Sequence of chain 1.I:
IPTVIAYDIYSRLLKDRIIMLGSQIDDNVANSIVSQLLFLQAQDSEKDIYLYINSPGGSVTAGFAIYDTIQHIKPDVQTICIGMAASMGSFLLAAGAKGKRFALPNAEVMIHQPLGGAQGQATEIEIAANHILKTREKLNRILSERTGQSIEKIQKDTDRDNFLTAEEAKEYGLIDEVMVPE

This small molecule binds to this protein.
Small molecule (SMILES): C[C@H]1C(=O)N(Cc2cccc3ccccc23)C[C@@H]2N(C(=O)NCc3ccc(F)cc3)CCC(=O)N21

Sequence of chain 1.H:
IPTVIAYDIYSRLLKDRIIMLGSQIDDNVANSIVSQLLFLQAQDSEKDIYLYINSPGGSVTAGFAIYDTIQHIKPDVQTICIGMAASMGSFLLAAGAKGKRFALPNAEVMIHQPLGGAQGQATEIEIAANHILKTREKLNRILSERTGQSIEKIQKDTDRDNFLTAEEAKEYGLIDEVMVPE

Binding-site contacts:
Ligand atom N20 contacts residue ILE29 of chain 1.H at 3.8 Å.
Ligand atom O24 contacts residue TYR61 of chain 1.H at 3.1 Å (h-bond).
Ligand atom C21 contacts residue TYR61 of chain 1.H at 3.7 Å (hydrophobic).
Ligand atom C34 contacts residue ASP27 of chain 1.H at 3.7 Å.
Ligand atom C12 contacts residue ILE93 of chain 1.H at 3.8 Å (hydrophobic).
Ligand atom C34 contacts residue ALA53 of chain 1.I at 3.9 Å (hydrophobic).
Ligand atom C23 contacts residue TYR61 of chain 1.H at 3.5 Å (hydrophobic).
Ligand atom O26 contacts residue LEU49 of chain 1.I at 3.5 Å.
Ligand atom C35 contacts residue ASP27 of chain 1.H at 3.5 Å.
Ligand atom C17 contacts residue ILE29 of chain 1.H at 3.9 Å (hydrophobic).
Ligand atom N03 contacts residue TYR61 of chain 1.H at 3.8 Å.
Ligand atom C12 contacts residue HIS83 of chain 1.I at 3.9 Å.
Ligand atom C15 contacts residue LEU49 of chain 1.I at 3.7 Å (hydrophobic).
Ligand atom C18 contacts residue TYR61 of chain 1.H at 3.8 Å (hydrophobic).
Ligand atom C28 contacts residue ALA53 of chain 1.I at 3.9 Å (hydrophobic).
Ligand atom C07 contacts residue ILE91 of chain 1.H at 3.9 Å (hydrophobic).
Ligand atom C30 contacts residue ILE29 of chain 1.H at 3.8 Å (hydrophobic).
Ligand atom F33 contacts residue ARG23 of chain 1.H at 3.4 Å.
Ligand atom C10 contacts residue ILE91 of chain 1.H at 3.7 Å (hydrophobic).
Ligand atom F33 contacts residue PHE50 of chain 1.I at 3.4 Å.
Ligand atom C05 contacts residue TYR61 of chain 1.H at 3.8 Å (hydrophobic).
Ligand atom C34 contacts residue ARG23 of chain 1.H at 3.6 Å.
Ligand atom C31 contacts residue LEU24 of chain 1.H at 3.9 Å (hydrophobic).
Ligand atom C02 contacts residue TYR61 of chain 1.H at 3.9 Å (hydrophobic).
Ligand atom C13 contacts residue ILE93 of chain 1.H at 3.4 Å (hydrophobic).
Ligand atom C14 contacts residue ILE93 of chain 1.H at 3.5 Å (hydrophobic).
Ligand atom N06 contacts residue TYR61 of chain 1.H at 3.7 Å.
Ligand atom O19 contacts residue MET190 of chain 1.H at 3.6 Å.
Ligand atom C11 contacts residue HIS83 of chain 1.I at 3.6 Å.
Ligand atom C08 contacts residue ILE91 of chain 1.H at 3.9 Å (hydrophobic).
Ligand atom C30 contacts residue LEU49 of chain 1.I at 3.9 Å (hydrophobic).
Ligand atom C35 contacts residue ALA53 of chain 1.I at 3.4 Å (hydrophobic).
Ligand atom C29 contacts residue ALA53 of chain 1.I at 3.5 Å (hydrophobic).
Ligand atom C15 contacts residue VAL45 of chain 1.I at 3.9 Å (hydrophobic).
Ligand atom C16 contacts residue LEU49 of chain 1.I at 3.8 Å (hydrophobic).
Ligand atom F33 contacts residue LEU24 of chain 1.H at 3.5 Å.
Ligand atom C15 contacts residue TYR63 of chain 1.H at 3.9 Å (hydrophobic).
Ligand atom C15 contacts residue ILE93 of chain 1.H at 4.0 Å (hydrophobic).
Ligand atom C22 contacts residue TYR61 of chain 1.H at 3.6 Å (hydrophobic).
Ligand atom C16 contacts residue TYR63 of chain 1.H at 3.8 Å (hydrophobic).